The small molecule below binds the protein below.
Small molecule (SMILES): O=C/C=C/C=C(\O)C(=O)O

Binding-site contacts:
Ligand atom CA5 contacts residue LEU153 of chain 1.B at 3.9 Å (hydrophobic).
Ligand atom CA6 contacts residue ASN152 of chain 1.B at 4.0 Å.
Ligand atom CA3 contacts residue PHE453 of chain 1.B at 3.7 Å (hydrophobic).
Ligand atom OA2 contacts residue TYR445 of chain 1.B at 2.9 Å (h-bond).
Ligand atom CA1 contacts residue TYR445 of chain 1.B at 3.9 Å (hydrophobic).
Ligand atom CA5 contacts residue VAL284 of chain 1.B at 4.0 Å (hydrophobic).
Ligand atom CA6 contacts residue GLU251 of chain 1.B at 3.2 Å.
Ligand atom OA2 contacts residue ARG103 of chain 1.B at 3.1 Å (salt-bridge).
Ligand atom CA2 contacts residue TYR445 of chain 1.B at 4.2 Å (hydrophobic).
Ligand atom CA6 contacts residue NAD1 of chain 1.H at 3.2 Å.
Ligand atom CA6 contacts residue CYS285 of chain 1.B at 1.8 Å (hydrophobic).
Ligand atom OA3 contacts residue PHE453 of chain 1.B at 3.3 Å.
Ligand atom OA2 contacts residue LEU156 of chain 1.B at 4.2 Å.
Ligand atom CA1 contacts residue LEU156 of chain 1.B at 4.1 Å (hydrophobic).
Ligand atom OA3 contacts residue TRP160 of chain 1.B at 3.8 Å.
Ligand atom OA1 contacts residue ARG103 of chain 1.B at 3.0 Å (salt-bridge).
Ligand atom OA4 contacts residue ASN152 of chain 1.B at 3.0 Å (h-bond).
Ligand atom CA1 contacts residue PHE453 of chain 1.B at 4.1 Å (hydrophobic).
Ligand atom CA5 contacts residue GLU251 of chain 1.B at 3.7 Å.
Ligand atom CA5 contacts residue CYS285 of chain 1.B at 2.7 Å (hydrophobic).
Ligand atom CA1 contacts residue ARG103 of chain 1.B at 3.7 Å.
Ligand atom CA3 contacts residue LEU157 of chain 1.B at 3.8 Å (hydrophobic).
Ligand atom CA6 contacts residue LEU157 of chain 1.B at 4.1 Å (hydrophobic).
Ligand atom OA4 contacts residue CYS285 of chain 1.B at 2.3 Å (h-bond).
Ligand atom OA2 contacts residue ARG447 of chain 1.B at 2.9 Å (salt-bridge).
Ligand atom CA1 contacts residue ARG447 of chain 1.B at 3.3 Å.
Ligand atom CA6 contacts residue VAL284 of chain 1.B at 4.3 Å (hydrophobic).
Ligand atom CA2 contacts residue LEU156 of chain 1.B at 4.3 Å (hydrophobic).
Ligand atom CA4 contacts residue PHE453 of chain 1.B at 3.9 Å (hydrophobic).
Ligand atom OA4 contacts residue NAD1 of chain 1.H at 2.9 Å (h-bond).
Ligand atom OA1 contacts residue ARG447 of chain 1.B at 2.8 Å (salt-bridge).
Ligand atom CA4 contacts residue CYS285 of chain 1.B at 3.6 Å (hydrophobic).
Ligand atom OA1 contacts residue TRP160 of chain 1.B at 3.7 Å.
Ligand atom CA2 contacts residue PHE453 of chain 1.B at 3.5 Å (hydrophobic).
Ligand atom CA4 contacts residue GLU251 of chain 1.B at 3.5 Å.
Ligand atom CA4 contacts residue LEU157 of chain 1.B at 3.5 Å (hydrophobic).
Ligand atom CA3 contacts residue TYR445 of chain 1.B at 3.6 Å (hydrophobic).
Ligand atom CA2 contacts residue LEU157 of chain 1.B at 3.8 Å (hydrophobic).
Ligand atom OA3 contacts residue LEU157 of chain 1.B at 3.3 Å.
Ligand atom OA4 contacts residue VAL284 of chain 1.B at 3.6 Å.

Sequence of chain 1.B:
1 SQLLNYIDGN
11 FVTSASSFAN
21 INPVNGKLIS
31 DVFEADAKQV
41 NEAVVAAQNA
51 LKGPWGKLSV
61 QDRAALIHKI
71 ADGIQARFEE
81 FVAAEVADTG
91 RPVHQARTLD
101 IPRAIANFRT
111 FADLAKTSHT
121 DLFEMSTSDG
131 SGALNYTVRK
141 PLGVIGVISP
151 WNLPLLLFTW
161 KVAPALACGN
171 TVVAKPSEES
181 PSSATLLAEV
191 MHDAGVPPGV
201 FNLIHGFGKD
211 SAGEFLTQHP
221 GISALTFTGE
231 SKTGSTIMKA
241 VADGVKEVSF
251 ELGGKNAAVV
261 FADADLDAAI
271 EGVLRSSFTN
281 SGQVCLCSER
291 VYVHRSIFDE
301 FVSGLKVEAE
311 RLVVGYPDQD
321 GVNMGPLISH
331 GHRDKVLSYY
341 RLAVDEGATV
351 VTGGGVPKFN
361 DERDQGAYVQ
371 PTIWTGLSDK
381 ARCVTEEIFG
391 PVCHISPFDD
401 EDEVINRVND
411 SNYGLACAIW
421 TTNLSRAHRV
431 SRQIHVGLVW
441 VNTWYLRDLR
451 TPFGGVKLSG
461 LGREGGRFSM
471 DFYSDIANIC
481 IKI